Binding-site contacts:
Ligand atom C8 contacts residue ASN359 of chain 3.A at 3.6 Å.
Ligand atom C7 contacts residue ASN359 of chain 3.A at 3.3 Å.
Ligand atom C1 contacts residue ASN359 of chain 3.A at 1.4 Å.
Ligand atom O5 contacts residue ASN359 of chain 3.A at 2.4 Å (h-bond).
Ligand atom C3 contacts residue ASN359 of chain 3.A at 3.7 Å.
Ligand atom C2 contacts residue ASN359 of chain 3.A at 2.4 Å.
Ligand atom O7 contacts residue ASN359 of chain 3.A at 3.5 Å (h-bond).
Ligand atom C5 contacts residue ASN359 of chain 3.A at 3.7 Å.
Ligand atom N2 contacts residue ASN359 of chain 3.A at 2.8 Å (h-bond).
Ligand atom C4 contacts residue ASN359 of chain 3.A at 4.2 Å.
Ligand atom C8 contacts residue ASN360 of chain 3.A at 3.9 Å.

Sequence of chain 3.A:
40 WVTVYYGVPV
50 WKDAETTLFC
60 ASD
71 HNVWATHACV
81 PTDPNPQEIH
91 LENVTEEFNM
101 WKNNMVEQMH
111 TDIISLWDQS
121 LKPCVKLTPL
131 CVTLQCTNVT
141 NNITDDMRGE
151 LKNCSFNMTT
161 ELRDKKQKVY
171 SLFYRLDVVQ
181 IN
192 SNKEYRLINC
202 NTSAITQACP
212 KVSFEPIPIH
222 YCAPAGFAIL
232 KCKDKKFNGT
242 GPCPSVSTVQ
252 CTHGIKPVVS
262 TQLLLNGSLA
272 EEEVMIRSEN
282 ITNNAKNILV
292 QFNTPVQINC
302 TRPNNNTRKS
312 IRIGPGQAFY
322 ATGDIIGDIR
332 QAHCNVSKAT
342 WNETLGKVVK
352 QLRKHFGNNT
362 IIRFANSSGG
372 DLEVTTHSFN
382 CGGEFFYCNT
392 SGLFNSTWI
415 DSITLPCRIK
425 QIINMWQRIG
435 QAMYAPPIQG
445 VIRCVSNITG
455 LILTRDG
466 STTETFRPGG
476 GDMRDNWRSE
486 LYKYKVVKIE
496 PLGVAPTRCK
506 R

This protein binds this small molecule.
Small molecule (SMILES): CC(=O)N[C@@H]1[C@@H](O)[C@H](O)[C@@H](CO)O[C@H]1O